Sequence of chain 1.B:
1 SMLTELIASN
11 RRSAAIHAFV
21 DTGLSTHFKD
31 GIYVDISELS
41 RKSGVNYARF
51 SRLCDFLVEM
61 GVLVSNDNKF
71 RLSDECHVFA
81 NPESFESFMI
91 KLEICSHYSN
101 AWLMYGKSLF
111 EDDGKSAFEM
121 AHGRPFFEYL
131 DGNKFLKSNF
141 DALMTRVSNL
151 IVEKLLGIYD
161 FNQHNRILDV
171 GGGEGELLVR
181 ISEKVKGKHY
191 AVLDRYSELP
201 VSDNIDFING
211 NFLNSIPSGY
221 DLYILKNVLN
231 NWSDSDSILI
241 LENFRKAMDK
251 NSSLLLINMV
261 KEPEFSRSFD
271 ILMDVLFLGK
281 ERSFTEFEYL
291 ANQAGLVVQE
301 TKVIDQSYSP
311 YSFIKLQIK

A protein and the small-molecule ligand that binds it are described below.
Small molecule (SMILES): COc1cc(O)cc2c1C(=O)c1c(O)cccc1C2=O

Sequence of chain 1.D:
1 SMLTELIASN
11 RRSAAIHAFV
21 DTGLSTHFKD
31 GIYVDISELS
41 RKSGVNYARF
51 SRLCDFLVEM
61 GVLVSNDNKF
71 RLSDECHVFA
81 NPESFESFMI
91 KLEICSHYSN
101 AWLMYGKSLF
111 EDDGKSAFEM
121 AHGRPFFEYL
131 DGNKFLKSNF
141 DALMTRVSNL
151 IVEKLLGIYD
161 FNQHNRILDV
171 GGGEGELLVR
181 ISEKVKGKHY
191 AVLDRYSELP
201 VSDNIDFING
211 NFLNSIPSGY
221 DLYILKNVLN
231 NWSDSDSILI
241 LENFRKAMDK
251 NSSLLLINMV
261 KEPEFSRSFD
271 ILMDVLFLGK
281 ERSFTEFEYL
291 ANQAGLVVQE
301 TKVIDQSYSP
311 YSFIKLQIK

Binding-site contacts:
Ligand atom CAN contacts residue MET144 of chain 1.B at 3.7 Å (hydrophobic).
Ligand atom CAH contacts residue ASN230 of chain 1.B at 3.4 Å.
Ligand atom OAE contacts residue TYR311 of chain 1.B at 4.0 Å.
Ligand atom OAL contacts residue MET273 of chain 1.B at 3.7 Å.
Ligand atom CAG contacts residue MET144 of chain 1.B at 3.7 Å (hydrophobic).
Ligand atom CAQ contacts residue GOL1 of chain 1.MA at 3.7 Å.
Ligand atom CAQ contacts residue LEU143 of chain 1.B at 4.0 Å (hydrophobic).
Ligand atom OAP contacts residue LEU272 of chain 1.B at 4.0 Å.
Ligand atom OAS contacts residue LEU143 of chain 1.B at 4.0 Å.
Ligand atom OAE contacts residue NA1 of chain 1.R at 2.6 Å (h-bond).
Ligand atom CAT contacts residue MET89 of chain 1.B at 3.9 Å (hydrophobic).
Ligand atom CAH contacts residue ASN231 of chain 1.B at 4.0 Å.
Ligand atom CAD contacts residue NA1 of chain 1.R at 3.6 Å.
Ligand atom CAF contacts residue PHE269 of chain 1.B at 3.9 Å (hydrophobic).
Ligand atom CAN contacts residue PHE269 of chain 1.B at 3.6 Å (hydrophobic).
Ligand atom OAS contacts residue GOL1 of chain 1.MA at 2.9 Å (h-bond).
Ligand atom CAM contacts residue PHE277 of chain 1.B at 3.7 Å (hydrophobic).
Ligand atom OAL contacts residue PHE140 of chain 1.B at 4.0 Å.
Ligand atom OAI contacts residue ASN230 of chain 1.B at 3.0 Å (h-bond).
Ligand atom CAR contacts residue GOL1 of chain 1.MA at 3.0 Å.
Ligand atom CAM contacts residue MET273 of chain 1.B at 3.8 Å (hydrophobic).
Ligand atom CAD contacts residue MET144 of chain 1.B at 3.9 Å (hydrophobic).
Ligand atom CAA contacts residue GOL1 of chain 1.MA at 3.6 Å.
Ligand atom CAM contacts residue PHE140 of chain 1.B at 3.6 Å (hydrophobic).
Ligand atom OAS contacts residue MET89 of chain 1.B at 3.6 Å.
Ligand atom OAI contacts residue ASN231 of chain 1.B at 3.1 Å (h-bond).
Ligand atom OAE contacts residue ASN227 of chain 1.B at 3.8 Å.
Ligand atom CAJ contacts residue PHE140 of chain 1.B at 4.0 Å (hydrophobic).
Ligand atom CAB contacts residue NA1 of chain 1.R at 3.2 Å.
Ligand atom CAC contacts residue NA1 of chain 1.R at 3.9 Å.
Ligand atom CAJ contacts residue MET273 of chain 1.B at 3.9 Å (hydrophobic).
Ligand atom OAI contacts residue ASN227 of chain 1.B at 3.2 Å (h-bond).
Ligand atom CAG contacts residue ASN230 of chain 1.B at 3.7 Å.
Ligand atom CAM contacts residue LEU276 of chain 1.B at 3.2 Å (hydrophobic).
Ligand atom CAO contacts residue PHE269 of chain 1.B at 3.7 Å (hydrophobic).
Ligand atom CAQ contacts residue PHE269 of chain 1.B at 4.0 Å (hydrophobic).
Ligand atom CAR contacts residue LEU143 of chain 1.B at 4.0 Å (hydrophobic).
Ligand atom CAF contacts residue MET144 of chain 1.B at 3.5 Å (hydrophobic).
Ligand atom CAT contacts residue GOL1 of chain 1.MA at 3.2 Å.
Ligand atom CAK contacts residue MET273 of chain 1.B at 3.8 Å (hydrophobic).